The protein below binds the small molecule below.
Small molecule (SMILES): COC[C@H]1O[C@@H](O)[C@H](O)[C@@H](O)[C@H]1O

Sequence of chain 1.A:
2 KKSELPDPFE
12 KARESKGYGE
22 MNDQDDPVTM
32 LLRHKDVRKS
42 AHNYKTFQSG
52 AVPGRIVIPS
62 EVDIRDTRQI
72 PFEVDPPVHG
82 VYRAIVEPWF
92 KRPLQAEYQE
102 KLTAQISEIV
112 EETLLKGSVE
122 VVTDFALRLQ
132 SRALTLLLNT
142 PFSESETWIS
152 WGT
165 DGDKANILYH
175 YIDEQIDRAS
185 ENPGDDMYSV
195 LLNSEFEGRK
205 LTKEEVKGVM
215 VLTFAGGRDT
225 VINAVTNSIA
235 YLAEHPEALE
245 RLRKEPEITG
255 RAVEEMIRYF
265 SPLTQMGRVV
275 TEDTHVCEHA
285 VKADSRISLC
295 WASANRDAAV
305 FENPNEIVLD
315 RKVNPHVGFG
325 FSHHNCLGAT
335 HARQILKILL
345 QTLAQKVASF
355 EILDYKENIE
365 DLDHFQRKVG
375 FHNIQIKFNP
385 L

Binding-site contacts:
Ligand atom O3 contacts residue VAL58 of chain 1.A at 4.5 Å.
Ligand atom C5 contacts residue PHE73 of chain 1.A at 4.0 Å (hydrophobic).
Ligand atom O1 contacts residue ALA219 of chain 1.A at 4.1 Å.
Ligand atom O4 contacts residue ALA219 of chain 1.A at 3.6 Å.
Ligand atom C4 contacts residue PHE73 of chain 1.A at 3.8 Å (hydrophobic).
Ligand atom C3 contacts residue ARG66 of chain 1.A at 4.4 Å.
Ligand atom C4 contacts residue LEU216 of chain 1.A at 4.3 Å (hydrophobic).
Ligand atom O6 contacts residue PHE73 of chain 1.A at 4.3 Å.
Ligand atom C5 contacts residue GLN70 of chain 1.A at 4.3 Å.
Ligand atom O2 contacts residue GLU62 of chain 1.A at 2.9 Å (salt-bridge).
Ligand atom O6 contacts residue MET270 of chain 1.A at 4.0 Å.
Ligand atom C2 contacts residue ALA219 of chain 1.A at 3.8 Å (hydrophobic).
Ligand atom CAM contacts residue HEM1 of chain 1.D at 3.5 Å.
Ligand atom C3 contacts residue VAL58 of chain 1.A at 4.0 Å (hydrophobic).
Ligand atom C2 contacts residue GLU62 of chain 1.A at 3.8 Å.
Ligand atom O4 contacts residue GLY220 of chain 1.A at 4.0 Å.
Ligand atom O3 contacts residue ARG66 of chain 1.A at 3.8 Å.
Ligand atom C6 contacts residue PHE73 of chain 1.A at 4.0 Å (hydrophobic).
Ligand atom O5 contacts residue ALA219 of chain 1.A at 4.0 Å.
Ligand atom O3 contacts residue ALA219 of chain 1.A at 4.2 Å.
Ligand atom C3 contacts residue GLU62 of chain 1.A at 3.6 Å.
Ligand atom CAM contacts residue LEU216 of chain 1.A at 4.5 Å (hydrophobic).
Ligand atom C6 contacts residue LEU216 of chain 1.A at 3.6 Å (hydrophobic).
Ligand atom CAM contacts residue MET270 of chain 1.A at 4.4 Å (hydrophobic).
Ligand atom C6 contacts residue GLN70 of chain 1.A at 4.4 Å.
Ligand atom C1 contacts residue ALA219 of chain 1.A at 4.4 Å (hydrophobic).
Ligand atom O4 contacts residue LEU216 of chain 1.A at 3.6 Å.
Ligand atom O5 contacts residue GLY220 of chain 1.A at 4.0 Å.
Ligand atom O3 contacts residue GLN70 of chain 1.A at 3.0 Å (h-bond).
Ligand atom CAM contacts residue PHE73 of chain 1.A at 3.7 Å (hydrophobic).
Ligand atom O6 contacts residue LEU267 of chain 1.A at 4.0 Å.
Ligand atom C3 contacts residue GLN70 of chain 1.A at 3.9 Å.
Ligand atom O3 contacts residue GLU62 of chain 1.A at 2.8 Å (salt-bridge).
Ligand atom O4 contacts residue GLN70 of chain 1.A at 2.6 Å (h-bond).
Ligand atom CAM contacts residue LEU267 of chain 1.A at 4.2 Å (hydrophobic).
Ligand atom C6 contacts residue GLY220 of chain 1.A at 4.2 Å.
Ligand atom O2 contacts residue ALA219 of chain 1.A at 4.0 Å.
Ligand atom C5 contacts residue MET270 of chain 1.A at 4.3 Å (hydrophobic).
Ligand atom C4 contacts residue GLN70 of chain 1.A at 3.1 Å.
Ligand atom O6 contacts residue GLY220 of chain 1.A at 4.3 Å.